A small-molecule ligand and the protein it binds are described below.
Small molecule (SMILES): CC(=O)N[C@@H]1[C@@H](O)[C@H](O)[C@@H](CO)O[C@H]1O

Binding-site contacts:
Ligand atom O7 contacts residue ASN27 of chain 3.A at 2.9 Å (h-bond).
Ligand atom C5 contacts residue ASN27 of chain 3.A at 3.6 Å.
Ligand atom C2 contacts residue ASN27 of chain 3.A at 2.6 Å.
Ligand atom O5 contacts residue ASN27 of chain 3.A at 2.3 Å (h-bond).
Ligand atom C7 contacts residue ASN27 of chain 3.A at 3.3 Å.
Ligand atom C5 contacts residue THR29 of chain 3.A at 4.2 Å.
Ligand atom C6 contacts residue THR29 of chain 3.A at 4.5 Å.
Ligand atom C3 contacts residue ASN27 of chain 3.A at 3.9 Å.
Ligand atom N2 contacts residue ASN27 of chain 3.A at 3.1 Å (h-bond).
Ligand atom C4 contacts residue ASN27 of chain 3.A at 4.3 Å.
Ligand atom C1 contacts residue ASN27 of chain 3.A at 1.5 Å.

Sequence of chain 3.A:
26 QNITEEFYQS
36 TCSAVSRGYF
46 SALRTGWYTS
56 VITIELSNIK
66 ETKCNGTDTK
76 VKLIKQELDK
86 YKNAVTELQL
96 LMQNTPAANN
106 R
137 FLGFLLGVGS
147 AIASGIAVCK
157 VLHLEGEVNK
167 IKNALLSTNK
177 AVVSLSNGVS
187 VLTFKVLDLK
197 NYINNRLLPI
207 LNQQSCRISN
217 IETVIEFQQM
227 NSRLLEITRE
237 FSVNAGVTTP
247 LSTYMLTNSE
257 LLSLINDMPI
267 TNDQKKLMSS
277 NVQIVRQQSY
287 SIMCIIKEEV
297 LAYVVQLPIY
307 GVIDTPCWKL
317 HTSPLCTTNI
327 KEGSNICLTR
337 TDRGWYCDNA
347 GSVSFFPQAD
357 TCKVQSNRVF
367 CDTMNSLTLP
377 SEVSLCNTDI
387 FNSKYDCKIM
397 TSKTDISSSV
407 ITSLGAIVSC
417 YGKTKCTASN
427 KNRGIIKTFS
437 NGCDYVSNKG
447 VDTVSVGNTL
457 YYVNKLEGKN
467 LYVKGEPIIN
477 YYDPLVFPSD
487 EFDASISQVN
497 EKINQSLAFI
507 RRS